Sequence of chain 1.C:
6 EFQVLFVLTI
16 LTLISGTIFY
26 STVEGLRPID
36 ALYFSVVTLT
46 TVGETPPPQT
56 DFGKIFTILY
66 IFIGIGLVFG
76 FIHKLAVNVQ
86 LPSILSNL

Sequence of chain 2.D:
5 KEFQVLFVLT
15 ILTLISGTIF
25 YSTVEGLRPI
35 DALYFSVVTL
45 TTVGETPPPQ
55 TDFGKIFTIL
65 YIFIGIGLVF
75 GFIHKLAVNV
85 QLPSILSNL

The small molecule below binds the protein below.
Small molecule (SMILES): NCC(=O)O

Binding-site contacts:
Ligand atom C contacts residue LEU44 of chain 1.C at 4.3 Å (hydrophobic).
Ligand atom O contacts residue THR46 of chain 1.C at 4.0 Å.
Ligand atom O contacts residue ILE70 of chain 1.C at 3.7 Å.
Ligand atom CA contacts residue PHE74 of chain 1.C at 3.6 Å (hydrophobic).
Ligand atom N contacts residue ILE77 of chain 1.C at 4.5 Å.
Ligand atom OXT contacts residue ILE70 of chain 2.D at 3.9 Å.
Ligand atom O contacts residue LEU44 of chain 1.C at 3.3 Å (h-bond).
Ligand atom OXT contacts residue THR46 of chain 1.C at 4.3 Å.
Ligand atom OXT contacts residue LEU44 of chain 1.C at 4.3 Å.
Ligand atom C contacts residue PHE74 of chain 1.C at 4.0 Å (hydrophobic).
Ligand atom N contacts residue PHE74 of chain 1.C at 3.0 Å.
Ligand atom C contacts residue THR45 of chain 1.C at 3.9 Å.
Ligand atom C contacts residue THR46 of chain 1.C at 4.4 Å.
Ligand atom OXT contacts residue THR45 of chain 1.C at 3.0 Å (h-bond).
Ligand atom O contacts residue PHE74 of chain 1.C at 3.8 Å.
Ligand atom O contacts residue THR45 of chain 1.C at 3.9 Å.